The small molecule below binds the protein below.
Small molecule (SMILES): CC(=O)N[C@@H]1[C@@H](O)[C@H](O)[C@@H](CO)O[C@H]1O

Sequence of chain 2.A:
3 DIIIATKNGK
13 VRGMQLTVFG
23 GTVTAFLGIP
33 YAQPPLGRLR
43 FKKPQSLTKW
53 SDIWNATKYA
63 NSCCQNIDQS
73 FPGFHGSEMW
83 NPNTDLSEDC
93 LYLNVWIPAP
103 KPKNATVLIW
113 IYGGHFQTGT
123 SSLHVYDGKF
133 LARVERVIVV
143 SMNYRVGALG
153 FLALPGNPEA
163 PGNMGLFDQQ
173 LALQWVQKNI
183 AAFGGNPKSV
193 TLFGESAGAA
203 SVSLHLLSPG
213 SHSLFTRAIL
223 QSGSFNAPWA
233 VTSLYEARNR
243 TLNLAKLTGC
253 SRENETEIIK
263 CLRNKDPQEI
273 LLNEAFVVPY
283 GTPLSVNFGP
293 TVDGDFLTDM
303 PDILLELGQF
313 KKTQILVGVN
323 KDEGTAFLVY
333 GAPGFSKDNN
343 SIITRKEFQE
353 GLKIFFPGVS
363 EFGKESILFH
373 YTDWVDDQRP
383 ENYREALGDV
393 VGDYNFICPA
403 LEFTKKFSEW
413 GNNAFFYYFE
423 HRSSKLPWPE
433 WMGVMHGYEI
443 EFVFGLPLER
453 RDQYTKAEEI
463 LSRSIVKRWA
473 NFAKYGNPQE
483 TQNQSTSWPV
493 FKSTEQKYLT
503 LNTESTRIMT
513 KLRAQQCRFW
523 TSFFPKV

Binding-site contacts:
Ligand atom C1 contacts residue ARG14 of chain 2.A at 4.0 Å.
Ligand atom C8 contacts residue ASN57 of chain 2.A at 4.0 Å.
Ligand atom C5 contacts residue ASN57 of chain 2.A at 3.8 Å.
Ligand atom C4 contacts residue ARG14 of chain 2.A at 4.5 Å.
Ligand atom N2 contacts residue ASN57 of chain 2.A at 3.0 Å (h-bond).
Ligand atom O5 contacts residue ARG14 of chain 2.A at 4.3 Å.
Ligand atom C3 contacts residue ARG14 of chain 2.A at 3.8 Å.
Ligand atom C1 contacts residue ASN57 of chain 2.A at 1.5 Å.
Ligand atom C5 contacts residue ARG14 of chain 2.A at 4.3 Å.
Ligand atom O3 contacts residue ARG14 of chain 2.A at 4.5 Å.
Ligand atom O5 contacts residue ASN57 of chain 2.A at 2.4 Å (h-bond).
Ligand atom O7 contacts residue ASN57 of chain 2.A at 4.4 Å.
Ligand atom C7 contacts residue ASN57 of chain 2.A at 3.6 Å.
Ligand atom C4 contacts residue ASN57 of chain 2.A at 4.4 Å.
Ligand atom C3 contacts residue ASN57 of chain 2.A at 3.8 Å.
Ligand atom C2 contacts residue ASN57 of chain 2.A at 2.7 Å.